A small-molecule ligand and the protein it binds are described below.
Small molecule (SMILES): CC(=O)N[C@H]1[C@H](O[C@H]2[C@H](O)[C@@H](NC(C)=O)CO[C@@H]2CO)O[C@H](CO)[C@@H](O)[C@@H]1O

Binding-site contacts:
Ligand atom C5 contacts residue PRO13 of chain 1.C at 3.8 Å (hydrophobic).
Ligand atom C3 contacts residue ASN25 of chain 1.C at 3.8 Å.
Ligand atom O5 contacts residue SER12 of chain 1.C at 3.9 Å.
Ligand atom O5 contacts residue VAL15 of chain 1.C at 3.5 Å.
Ligand atom O5 contacts residue ASN25 of chain 1.C at 2.4 Å (h-bond).
Ligand atom O7 contacts residue ASN25 of chain 1.C at 3.5 Å (h-bond).
Ligand atom C2 contacts residue PRO13 of chain 1.C at 4.5 Å (hydrophobic).
Ligand atom C1 contacts residue PRO13 of chain 1.C at 4.1 Å (hydrophobic).
Ligand atom C6 contacts residue VAL15 of chain 1.C at 4.1 Å (hydrophobic).
Ligand atom N2 contacts residue ASN25 of chain 1.C at 2.8 Å (h-bond).
Ligand atom C8 contacts residue TYR336 of chain 1.C at 3.7 Å (hydrophobic).
Ligand atom C7 contacts residue ASN25 of chain 1.C at 3.4 Å.
Ligand atom C8 contacts residue ASN25 of chain 1.C at 4.4 Å.
Ligand atom N2 contacts residue SER12 of chain 1.C at 3.9 Å.
Ligand atom O7 contacts residue PRO13 of chain 1.C at 4.4 Å.
Ligand atom C5 contacts residue VAL15 of chain 1.C at 4.1 Å (hydrophobic).
Ligand atom C1 contacts residue SER12 of chain 1.C at 3.5 Å.
Ligand atom O7 contacts residue SER12 of chain 1.C at 3.0 Å (h-bond).
Ligand atom O5 contacts residue PRO13 of chain 1.C at 3.0 Å (h-bond).
Ligand atom C7 contacts residue SER12 of chain 1.C at 3.6 Å.
Ligand atom C5 contacts residue ASN25 of chain 1.C at 3.7 Å.
Ligand atom C6 contacts residue PRO13 of chain 1.C at 3.3 Å (hydrophobic).
Ligand atom C1 contacts residue ASN25 of chain 1.C at 1.4 Å.
Ligand atom C1 contacts residue VAL15 of chain 1.C at 4.1 Å (hydrophobic).
Ligand atom O6 contacts residue PRO13 of chain 1.C at 2.6 Å (h-bond).
Ligand atom C4 contacts residue ASN25 of chain 1.C at 4.3 Å.
Ligand atom C2 contacts residue SER12 of chain 1.C at 3.6 Å.
Ligand atom C2 contacts residue ASN25 of chain 1.C at 2.4 Å.

Sequence of chain 1.C:
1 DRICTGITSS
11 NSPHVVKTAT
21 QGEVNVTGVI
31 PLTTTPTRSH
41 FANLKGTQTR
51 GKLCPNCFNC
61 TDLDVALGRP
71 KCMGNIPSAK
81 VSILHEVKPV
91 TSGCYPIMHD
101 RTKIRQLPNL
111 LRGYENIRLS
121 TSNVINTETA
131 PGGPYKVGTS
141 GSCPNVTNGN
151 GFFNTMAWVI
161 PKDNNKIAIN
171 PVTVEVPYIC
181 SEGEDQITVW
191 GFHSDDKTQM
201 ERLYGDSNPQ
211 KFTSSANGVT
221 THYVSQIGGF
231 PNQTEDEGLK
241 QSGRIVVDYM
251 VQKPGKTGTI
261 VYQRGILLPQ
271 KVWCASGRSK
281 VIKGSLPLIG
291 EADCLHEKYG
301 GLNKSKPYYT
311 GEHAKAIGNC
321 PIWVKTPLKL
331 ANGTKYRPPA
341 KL